Binding-site contacts:
Ligand atom C7 contacts residue ASN271 of chain 1.C at 3.5 Å.
Ligand atom N2 contacts residue ASN271 of chain 1.C at 2.9 Å (h-bond).
Ligand atom C4 contacts residue ASN271 of chain 1.C at 4.2 Å.
Ligand atom C8 contacts residue VAL410 of chain 1.C at 3.8 Å (hydrophobic).
Ligand atom C6 contacts residue ILE292 of chain 1.C at 3.7 Å (hydrophobic).
Ligand atom C5 contacts residue ILE292 of chain 1.C at 4.1 Å (hydrophobic).
Ligand atom C2 contacts residue ASN271 of chain 1.C at 2.4 Å.
Ligand atom C5 contacts residue ASN271 of chain 1.C at 3.7 Å.
Ligand atom C1 contacts residue ASN271 of chain 1.C at 1.4 Å.
Ligand atom O7 contacts residue ASN271 of chain 1.C at 3.6 Å.
Ligand atom O6 contacts residue ILE292 of chain 1.C at 3.4 Å.
Ligand atom O5 contacts residue ILE292 of chain 1.C at 3.4 Å.
Ligand atom C3 contacts residue ASN271 of chain 1.C at 3.8 Å.
Ligand atom O5 contacts residue ASN271 of chain 1.C at 2.4 Å (h-bond).
Ligand atom C1 contacts residue ILE292 of chain 1.C at 4.4 Å (hydrophobic).

The small molecule below binds the protein below.
Small molecule (SMILES): CC(=O)N[C@H]1[C@H](O[C@H]2[C@H](O)[C@@H](NC(C)=O)CO[C@@H]2CO)O[C@H](CO)[C@@H](O)[C@@H]1O

Sequence of chain 1.C:
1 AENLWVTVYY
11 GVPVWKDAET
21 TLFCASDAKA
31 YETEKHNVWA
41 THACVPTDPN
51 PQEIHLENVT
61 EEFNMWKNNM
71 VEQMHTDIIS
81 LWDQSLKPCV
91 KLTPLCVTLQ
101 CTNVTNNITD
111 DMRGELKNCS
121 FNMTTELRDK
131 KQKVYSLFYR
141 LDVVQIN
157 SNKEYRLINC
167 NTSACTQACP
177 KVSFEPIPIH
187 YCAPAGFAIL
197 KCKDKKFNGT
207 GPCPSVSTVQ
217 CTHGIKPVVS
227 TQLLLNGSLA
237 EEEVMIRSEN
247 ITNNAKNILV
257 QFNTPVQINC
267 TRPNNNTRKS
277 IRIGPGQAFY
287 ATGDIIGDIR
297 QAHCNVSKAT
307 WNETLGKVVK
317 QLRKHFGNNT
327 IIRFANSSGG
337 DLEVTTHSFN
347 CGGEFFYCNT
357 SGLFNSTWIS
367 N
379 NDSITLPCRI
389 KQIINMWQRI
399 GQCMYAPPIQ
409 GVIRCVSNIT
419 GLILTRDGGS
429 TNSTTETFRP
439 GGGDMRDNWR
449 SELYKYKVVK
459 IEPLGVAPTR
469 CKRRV